Binding-site contacts:
Ligand atom C04 contacts residue GLN97 of chain 1.C at 4.2 Å.
Ligand atom C13 contacts residue ALA253 of chain 1.C at 3.4 Å (hydrophobic).
Ligand atom C12 contacts residue ALA253 of chain 1.C at 3.9 Å (hydrophobic).
Ligand atom C28 contacts residue MET185 of chain 1.C at 3.5 Å (hydrophobic).
Ligand atom C12 contacts residue LEU102 of chain 1.C at 3.4 Å (hydrophobic).
Ligand atom C16 contacts residue PHE301 of chain 1.C at 4.2 Å (hydrophobic).
Ligand atom C13 contacts residue HEM1 of chain 1.Q at 4.1 Å.
Ligand atom C25 contacts residue PHE85 of chain 1.C at 4.1 Å (hydrophobic).
Ligand atom C15 contacts residue PHE301 of chain 1.C at 3.8 Å (hydrophobic).
Ligand atom C22 contacts residue MET185 of chain 1.C at 3.9 Å (hydrophobic).
Ligand atom C07 contacts residue VAL100 of chain 1.C at 3.9 Å (hydrophobic).
Ligand atom C18 contacts residue VAL252 of chain 1.C at 4.2 Å (hydrophobic).
Ligand atom C11 contacts residue LEU102 of chain 1.C at 3.8 Å (hydrophobic).
Ligand atom C17 contacts residue VAL252 of chain 1.C at 3.8 Å (hydrophobic).
Ligand atom O05 contacts residue MET185 of chain 1.C at 3.4 Å.
Ligand atom C17 contacts residue ILE82 of chain 1.C at 3.9 Å (hydrophobic).
Ligand atom C13 contacts residue LEU102 of chain 1.C at 3.9 Å (hydrophobic).
Ligand atom N14 contacts residue PHE301 of chain 1.C at 4.1 Å.
Ligand atom C10 contacts residue VAL252 of chain 1.C at 3.6 Å (hydrophobic).
Ligand atom C17 contacts residue TRP399 of chain 1.C at 4.0 Å (hydrophobic).
Ligand atom N20 contacts residue GLN97 of chain 1.C at 4.1 Å.
Ligand atom C16 contacts residue TRP399 of chain 1.C at 4.0 Å (hydrophobic).
Ligand atom N23 contacts residue GLN97 of chain 1.C at 4.2 Å.
Ligand atom C21 contacts residue GLN97 of chain 1.C at 3.4 Å.
Ligand atom C25 contacts residue GLN97 of chain 1.C at 3.9 Å.
Ligand atom C11 contacts residue VAL252 of chain 1.C at 3.9 Å (hydrophobic).
Ligand atom C02 contacts residue VAL248 of chain 1.C at 3.7 Å (hydrophobic).
Ligand atom C10 contacts residue LEU102 of chain 1.C at 4.0 Å (hydrophobic).
Ligand atom C01 contacts residue VAL96 of chain 1.C at 4.0 Å (hydrophobic).
Ligand atom N14 contacts residue ALA253 of chain 1.C at 3.6 Å.
Ligand atom C04 contacts residue MET185 of chain 1.C at 4.0 Å (hydrophobic).
Ligand atom O03 contacts residue VAL100 of chain 1.C at 3.6 Å.
Ligand atom C08 contacts residue VAL252 of chain 1.C at 4.1 Å (hydrophobic).
Ligand atom C15 contacts residue ALA253 of chain 1.C at 4.0 Å (hydrophobic).
Ligand atom C09 contacts residue VAL252 of chain 1.C at 3.7 Å (hydrophobic).
Ligand atom C24 contacts residue GLN97 of chain 1.C at 3.7 Å.
Ligand atom C16 contacts residue VAL252 of chain 1.C at 3.8 Å (hydrophobic).
Ligand atom O26 contacts residue PRO198 of chain 1.C at 4.2 Å.
Ligand atom O03 contacts residue VAL248 of chain 1.C at 4.0 Å.
Ligand atom C18 contacts residue ILE82 of chain 1.C at 4.2 Å (hydrophobic).

The protein below binds the small molecule below.
Small molecule (SMILES): CCOC(=O)c1cc2cc(-c3ccncc3)ccc2n1CCN1CCOCC1

Sequence of chain 1.C:
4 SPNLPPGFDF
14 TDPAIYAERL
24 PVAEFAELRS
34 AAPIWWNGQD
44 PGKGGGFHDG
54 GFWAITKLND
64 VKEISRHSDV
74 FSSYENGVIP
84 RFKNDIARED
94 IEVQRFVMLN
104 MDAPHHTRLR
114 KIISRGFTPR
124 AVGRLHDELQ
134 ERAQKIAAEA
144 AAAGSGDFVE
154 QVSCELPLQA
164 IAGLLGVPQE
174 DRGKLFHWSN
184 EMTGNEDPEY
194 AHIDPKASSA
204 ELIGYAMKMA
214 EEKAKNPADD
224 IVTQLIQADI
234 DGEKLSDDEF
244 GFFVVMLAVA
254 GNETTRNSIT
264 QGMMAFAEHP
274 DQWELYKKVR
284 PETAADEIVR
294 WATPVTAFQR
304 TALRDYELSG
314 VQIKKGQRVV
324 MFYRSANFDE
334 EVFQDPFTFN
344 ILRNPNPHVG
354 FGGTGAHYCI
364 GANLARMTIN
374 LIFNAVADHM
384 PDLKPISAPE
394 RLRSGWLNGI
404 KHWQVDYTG